Binding-site contacts:
Ligand atom C6 contacts residue TYR42 of chain 1.A at 3.9 Å (hydrophobic).
Ligand atom CL5 contacts residue VAL31 of chain 1.A at 4.0 Å.
Ligand atom C3 contacts residue ALA93 of chain 1.A at 3.4 Å (hydrophobic).
Ligand atom C2' contacts residue SER194 of chain 1.A at 3.8 Å.
Ligand atom C1 contacts residue TYR42 of chain 1.A at 3.6 Å (hydrophobic).
Ligand atom CL5 contacts residue MET90 of chain 1.A at 3.7 Å.
Ligand atom C8 contacts residue TYR42 of chain 1.A at 3.7 Å (hydrophobic).
Ligand atom N2 contacts residue TYR42 of chain 1.A at 3.8 Å.
Ligand atom CL5 contacts residue TYR42 of chain 1.A at 3.9 Å.
Ligand atom C9 contacts residue TYR42 of chain 1.A at 3.8 Å (hydrophobic).
Ligand atom S contacts residue TYR42 of chain 1.A at 3.9 Å.
Ligand atom O2S contacts residue TYR42 of chain 1.A at 2.6 Å (h-bond).
Ligand atom C5 contacts residue TYR42 of chain 1.A at 3.7 Å (hydrophobic).
Ligand atom C3 contacts residue TYR42 of chain 1.A at 3.7 Å (hydrophobic).
Ligand atom C4 contacts residue ILE207 of chain 1.A at 3.9 Å (hydrophobic).
Ligand atom C2' contacts residue LEU97 of chain 1.A at 4.0 Å (hydrophobic).
Ligand atom C8 contacts residue ILE207 of chain 1.A at 3.9 Å (hydrophobic).
Ligand atom C4 contacts residue MET90 of chain 1.A at 3.8 Å (hydrophobic).
Ligand atom C1' contacts residue LEU97 of chain 1.A at 3.9 Å (hydrophobic).
Ligand atom C4 contacts residue TYR42 of chain 1.A at 3.6 Å (hydrophobic).
Ligand atom C10 contacts residue ILE207 of chain 1.A at 4.0 Å (hydrophobic).
Ligand atom C10 contacts residue TYR42 of chain 1.A at 3.6 Å (hydrophobic).
Ligand atom C6 contacts residue VAL31 of chain 1.A at 3.7 Å (hydrophobic).
Ligand atom C3 contacts residue GLU92 of chain 1.A at 3.8 Å.
Ligand atom N2 contacts residue ALA93 of chain 1.A at 2.9 Å (h-bond).
Ligand atom O1S contacts residue LEU97 of chain 1.A at 4.0 Å.
Ligand atom C9 contacts residue ILE207 of chain 1.A at 3.8 Å (hydrophobic).
Ligand atom N2' contacts residue LEU97 of chain 1.A at 3.7 Å.
Ligand atom O1S contacts residue PHE197 of chain 1.A at 3.1 Å.
Ligand atom C7 contacts residue TYR42 of chain 1.A at 3.9 Å (hydrophobic).
Ligand atom CL5 contacts residue MET26 of chain 1.A at 4.0 Å.
Ligand atom N2' contacts residue SER194 of chain 1.A at 2.6 Å (h-bond).
Ligand atom C3 contacts residue ILE207 of chain 1.A at 3.7 Å (hydrophobic).
Ligand atom C6 contacts residue MET26 of chain 1.A at 3.8 Å (hydrophobic).
Ligand atom C1 contacts residue ALA93 of chain 1.A at 4.0 Å (hydrophobic).
Ligand atom N2 contacts residue GLU92 of chain 1.A at 3.6 Å.
Ligand atom C1 contacts residue PHE197 of chain 1.A at 3.9 Å (hydrophobic).
Ligand atom C2' contacts residue ILE207 of chain 1.A at 3.8 Å (hydrophobic).
Ligand atom N2 contacts residue ILE207 of chain 1.A at 3.9 Å.
Ligand atom C3 contacts residue SER91 of chain 1.A at 3.4 Å.

The protein below binds the small molecule below.
Small molecule (SMILES): NCCNS(=O)(=O)c1ccc(Cl)c2ccncc12

Sequence of chain 1.A:
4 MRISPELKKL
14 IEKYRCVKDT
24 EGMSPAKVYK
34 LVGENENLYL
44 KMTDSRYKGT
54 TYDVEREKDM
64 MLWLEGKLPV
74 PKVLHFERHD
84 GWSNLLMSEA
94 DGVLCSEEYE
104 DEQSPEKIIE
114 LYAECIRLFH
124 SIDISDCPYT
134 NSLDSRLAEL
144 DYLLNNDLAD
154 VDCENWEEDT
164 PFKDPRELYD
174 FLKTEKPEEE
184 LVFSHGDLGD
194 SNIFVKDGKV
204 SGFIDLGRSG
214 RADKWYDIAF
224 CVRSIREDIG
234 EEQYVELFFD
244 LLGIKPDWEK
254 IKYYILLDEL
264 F